Sequence of chain 1.B:
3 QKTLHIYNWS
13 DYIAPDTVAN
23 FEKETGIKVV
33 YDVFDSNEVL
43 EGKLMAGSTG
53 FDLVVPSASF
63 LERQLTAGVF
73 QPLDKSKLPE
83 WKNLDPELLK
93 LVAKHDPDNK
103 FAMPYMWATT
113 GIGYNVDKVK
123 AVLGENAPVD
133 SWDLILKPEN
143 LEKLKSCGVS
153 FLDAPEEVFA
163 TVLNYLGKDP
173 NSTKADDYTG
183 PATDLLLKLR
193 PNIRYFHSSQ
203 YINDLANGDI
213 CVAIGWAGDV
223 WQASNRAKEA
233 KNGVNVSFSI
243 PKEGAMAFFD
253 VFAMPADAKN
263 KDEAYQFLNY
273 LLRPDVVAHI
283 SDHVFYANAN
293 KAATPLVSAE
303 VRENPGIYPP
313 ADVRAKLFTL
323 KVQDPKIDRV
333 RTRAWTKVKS

Binding-site contacts:
Ligand atom C01 contacts residue ILE29 of chain 1.B at 3.7 Å (hydrophobic).
Ligand atom C01 contacts residue GLN3 of chain 1.B at 4.5 Å.
Ligand atom O04 contacts residue LYS25 of chain 1.B at 4.0 Å.
Ligand atom C01 contacts residue LYS30 of chain 1.B at 4.4 Å.
Ligand atom C06 contacts residue GLU24 of chain 1.B at 3.6 Å.
Ligand atom C01 contacts residue GLY28 of chain 1.B at 3.7 Å.
Ligand atom O04 contacts residue GLU24 of chain 1.B at 4.2 Å.
Ligand atom N09 contacts residue GLY28 of chain 1.B at 4.3 Å.
Ligand atom C06 contacts residue ALA21 of chain 1.B at 4.3 Å (hydrophobic).
Ligand atom C08 contacts residue GLU24 of chain 1.B at 4.2 Å.
Ligand atom C05 contacts residue GLU24 of chain 1.B at 4.1 Å.
Ligand atom C05 contacts residue ALA21 of chain 1.B at 3.8 Å (hydrophobic).
Ligand atom C03 contacts residue GLU24 of chain 1.B at 3.8 Å.
Ligand atom N09 contacts residue GLU24 of chain 1.B at 3.8 Å.
Ligand atom C01 contacts residue GLU24 of chain 1.B at 3.7 Å.
Ligand atom O07 contacts residue ALA21 of chain 1.B at 3.6 Å.
Ligand atom C05 contacts residue LYS25 of chain 1.B at 3.8 Å.
Ligand atom O07 contacts residue GLU24 of chain 1.B at 4.2 Å.
Ligand atom C02 contacts residue GLU24 of chain 1.B at 4.1 Å.
Ligand atom C08 contacts residue ALA21 of chain 1.B at 3.8 Å (hydrophobic).

A protein and the small-molecule ligand that binds it are described below.
Small molecule (SMILES): COCCOC[C@H](C)N